This protein binds this small molecule.
Small molecule (SMILES): CC/C(=C(\c1ccc(O)cc1)c1ccc(OCCN(C)C)cc1)c1ccccc1

Sequence of chain 1.B:
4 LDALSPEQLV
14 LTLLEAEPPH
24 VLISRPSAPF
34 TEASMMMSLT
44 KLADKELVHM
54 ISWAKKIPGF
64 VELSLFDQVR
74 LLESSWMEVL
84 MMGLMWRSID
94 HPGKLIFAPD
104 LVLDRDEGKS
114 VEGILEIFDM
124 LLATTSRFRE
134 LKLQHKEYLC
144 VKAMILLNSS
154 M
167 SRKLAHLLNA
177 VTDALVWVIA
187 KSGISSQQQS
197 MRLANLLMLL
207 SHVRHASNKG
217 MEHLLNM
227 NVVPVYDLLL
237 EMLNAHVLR

Binding-site contacts:
Ligand atom C13 contacts residue LEU50 of chain 1.B at 4.0 Å (hydrophobic).
Ligand atom C9 contacts residue TRP79 of chain 1.B at 3.5 Å (hydrophobic).
Ligand atom C1 contacts residue GLU76 of chain 1.B at 4.3 Å.
Ligand atom C13 contacts residue TRP79 of chain 1.B at 3.5 Å (hydrophobic).
Ligand atom C21 contacts residue VAL72 of chain 1.B at 3.6 Å (hydrophobic).
Ligand atom C26 contacts residue GLN71 of chain 1.B at 3.6 Å.
Ligand atom O4 contacts residue GLU76 of chain 1.B at 3.7 Å.
Ligand atom C22 contacts residue GLU76 of chain 1.B at 4.2 Å.
Ligand atom C3 contacts residue GLU76 of chain 1.B at 4.1 Å.
Ligand atom C25 contacts residue ILE54 of chain 1.B at 3.7 Å (hydrophobic).
Ligand atom C24 contacts residue VAL72 of chain 1.B at 3.8 Å (hydrophobic).
Ligand atom C25 contacts residue LYS58 of chain 1.B at 4.2 Å.
Ligand atom C24 contacts residue LEU68 of chain 1.B at 4.1 Å (hydrophobic).
Ligand atom C6 contacts residue VAL72 of chain 1.B at 3.7 Å (hydrophobic).
Ligand atom C4 contacts residue GLU76 of chain 1.B at 3.4 Å.
Ligand atom C13 contacts residue LEU75 of chain 1.B at 3.6 Å (hydrophobic).
Ligand atom N24 contacts residue LEU68 of chain 1.B at 4.0 Å.
Ligand atom C12 contacts residue TRP79 of chain 1.B at 3.7 Å (hydrophobic).
Ligand atom O20 contacts residue VAL72 of chain 1.B at 3.6 Å.
Ligand atom C10 contacts residue TRP79 of chain 1.B at 4.1 Å (hydrophobic).
Ligand atom C21 contacts residue LEU75 of chain 1.B at 4.0 Å (hydrophobic).
Ligand atom C5 contacts residue GLU76 of chain 1.B at 3.1 Å.
Ligand atom C13 contacts residue MET53 of chain 1.B at 3.9 Å (hydrophobic).
Ligand atom C6 contacts residue GLU76 of chain 1.B at 3.6 Å.
Ligand atom C15 contacts residue LEU50 of chain 1.B at 3.7 Å (hydrophobic).
Ligand atom C23 contacts residue VAL72 of chain 1.B at 4.0 Å (hydrophobic).
Ligand atom C26 contacts residue LEU68 of chain 1.B at 3.7 Å (hydrophobic).
Ligand atom C22 contacts residue VAL72 of chain 1.B at 3.7 Å (hydrophobic).
Ligand atom C20 contacts residue VAL72 of chain 1.B at 3.8 Å (hydrophobic).
Ligand atom C14 contacts residue MET53 of chain 1.B at 4.2 Å (hydrophobic).
Ligand atom C14 contacts residue LEU50 of chain 1.B at 3.6 Å (hydrophobic).
Ligand atom C15 contacts residue ILE54 of chain 1.B at 3.7 Å (hydrophobic).
Ligand atom C12 contacts residue LEU75 of chain 1.B at 3.2 Å (hydrophobic).
Ligand atom C12 contacts residue GLU76 of chain 1.B at 4.1 Å.
Ligand atom C22 contacts residue LEU75 of chain 1.B at 3.9 Å (hydrophobic).
Ligand atom C14 contacts residue ILE54 of chain 1.B at 3.6 Å (hydrophobic).
Ligand atom C17 contacts residue VAL72 of chain 1.B at 4.2 Å (hydrophobic).
Ligand atom C25 contacts residue GLN71 of chain 1.B at 4.0 Å.
Ligand atom C26 contacts residue LYS58 of chain 1.B at 4.0 Å.
Ligand atom N24 contacts residue GLN71 of chain 1.B at 3.5 Å (h-bond).